Sequence of chain 3.A:
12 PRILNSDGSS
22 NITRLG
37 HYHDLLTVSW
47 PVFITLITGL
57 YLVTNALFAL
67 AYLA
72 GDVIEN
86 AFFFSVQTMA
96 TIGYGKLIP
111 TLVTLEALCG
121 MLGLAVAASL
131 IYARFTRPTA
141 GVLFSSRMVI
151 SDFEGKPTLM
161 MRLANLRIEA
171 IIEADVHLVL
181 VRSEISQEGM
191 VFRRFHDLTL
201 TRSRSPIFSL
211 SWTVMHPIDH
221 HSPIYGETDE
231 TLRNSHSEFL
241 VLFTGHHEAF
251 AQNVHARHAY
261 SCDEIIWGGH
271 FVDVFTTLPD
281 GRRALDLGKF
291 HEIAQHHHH

Sequence of chain 1.A:
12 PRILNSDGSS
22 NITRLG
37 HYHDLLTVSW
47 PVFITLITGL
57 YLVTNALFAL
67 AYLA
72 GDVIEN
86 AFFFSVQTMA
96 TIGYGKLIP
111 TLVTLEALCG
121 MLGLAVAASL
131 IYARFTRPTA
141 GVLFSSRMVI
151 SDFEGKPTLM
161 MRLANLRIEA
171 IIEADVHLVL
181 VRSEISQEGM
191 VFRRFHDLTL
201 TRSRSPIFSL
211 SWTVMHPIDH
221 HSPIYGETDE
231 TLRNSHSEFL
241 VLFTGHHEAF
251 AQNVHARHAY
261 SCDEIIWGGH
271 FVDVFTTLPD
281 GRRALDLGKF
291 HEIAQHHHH

The protein below binds the small molecule below.
Small molecule (SMILES): C[N+](C)(C)CCOP(=O)(O)O

Binding-site contacts:
Ligand atom O2 contacts residue ILE207 of chain 3.A at 3.9 Å.
Ligand atom O3 contacts residue SER209 of chain 3.A at 3.9 Å.
Ligand atom C5 contacts residue ARG202 of chain 3.A at 3.5 Å.
Ligand atom P1 contacts residue SER211 of chain 3.A at 4.5 Å.
Ligand atom C5 contacts residue SER205 of chain 3.A at 3.9 Å.
Ligand atom C3 contacts residue ILE207 of chain 3.A at 3.5 Å (hydrophobic).
Ligand atom C2 contacts residue PHE195 of chain 1.A at 3.4 Å (hydrophobic).
Ligand atom N1 contacts residue SER205 of chain 3.A at 4.2 Å.
Ligand atom O4 contacts residue SER211 of chain 3.A at 3.5 Å (h-bond).
Ligand atom C3 contacts residue PHE208 of chain 3.A at 4.1 Å (hydrophobic).
Ligand atom N1 contacts residue SER211 of chain 3.A at 4.3 Å.
Ligand atom O1 contacts residue PHE208 of chain 3.A at 3.6 Å.
Ligand atom C4 contacts residue SER211 of chain 3.A at 3.4 Å.
Ligand atom C1 contacts residue PHE195 of chain 1.A at 3.3 Å (hydrophobic).
Ligand atom P1 contacts residue SER209 of chain 3.A at 4.0 Å.
Ligand atom O2 contacts residue PHE195 of chain 1.A at 4.1 Å.
Ligand atom C3 contacts residue SER205 of chain 3.A at 3.3 Å.
Ligand atom O1 contacts residue LEU210 of chain 3.A at 2.6 Å (h-bond).
Ligand atom O3 contacts residue LEU210 of chain 3.A at 4.3 Å.
Ligand atom N1 contacts residue TRP212 of chain 3.A at 4.2 Å.
Ligand atom C3 contacts residue TRP212 of chain 3.A at 4.1 Å (hydrophobic).
Ligand atom C4 contacts residue TRP212 of chain 3.A at 4.0 Å (hydrophobic).
Ligand atom P1 contacts residue LEU210 of chain 3.A at 4.0 Å.
Ligand atom C5 contacts residue TRP212 of chain 3.A at 3.9 Å (hydrophobic).
Ligand atom C2 contacts residue SER205 of chain 3.A at 4.3 Å.
Ligand atom O1 contacts residue SER209 of chain 3.A at 2.6 Å (h-bond).
Ligand atom O1 contacts residue SER211 of chain 3.A at 4.1 Å.
Ligand atom O4 contacts residue LEU210 of chain 3.A at 4.1 Å.